A protein and the small-molecule ligand that binds it are described below.
Small molecule (SMILES): CC(=O)N[C@@H]1[C@@H](O)[C@H](O)[C@@H](CO)O[C@H]1O

Binding-site contacts:
Ligand atom O5 contacts residue ASN87 of chain 56.D at 2.3 Å (h-bond).
Ligand atom O6 contacts residue SER89 of chain 56.D at 2.8 Å (h-bond).
Ligand atom C5 contacts residue ASN87 of chain 56.D at 3.7 Å.
Ligand atom O7 contacts residue ASN87 of chain 56.D at 4.1 Å.
Ligand atom C4 contacts residue LEU151 of chain 56.D at 4.0 Å (hydrophobic).
Ligand atom C3 contacts residue LEU151 of chain 56.D at 4.2 Å (hydrophobic).
Ligand atom C6 contacts residue LEU91 of chain 56.D at 4.2 Å (hydrophobic).
Ligand atom C6 contacts residue SER89 of chain 56.D at 3.6 Å.
Ligand atom N2 contacts residue ILE155 of chain 56.D at 4.1 Å.
Ligand atom C2 contacts residue ASN87 of chain 56.D at 2.4 Å.
Ligand atom C3 contacts residue ASN87 of chain 56.D at 3.8 Å.
Ligand atom N2 contacts residue ASN87 of chain 56.D at 2.9 Å (h-bond).
Ligand atom C7 contacts residue ILE155 of chain 56.D at 4.3 Å (hydrophobic).
Ligand atom C1 contacts residue ASN87 of chain 56.D at 1.4 Å.
Ligand atom C8 contacts residue ILE155 of chain 56.D at 3.7 Å (hydrophobic).
Ligand atom C4 contacts residue ASN87 of chain 56.D at 4.2 Å.
Ligand atom O6 contacts residue LEU151 of chain 56.D at 3.4 Å.
Ligand atom C5 contacts residue SER89 of chain 56.D at 3.3 Å.
Ligand atom C1 contacts residue SER89 of chain 56.D at 3.3 Å.
Ligand atom C7 contacts residue ASN87 of chain 56.D at 3.8 Å.
Ligand atom C5 contacts residue LEU151 of chain 56.D at 3.8 Å (hydrophobic).
Ligand atom O5 contacts residue SER89 of chain 56.D at 2.8 Å (h-bond).
Ligand atom O4 contacts residue LEU151 of chain 56.D at 3.3 Å.
Ligand atom O6 contacts residue LEU91 of chain 56.D at 4.0 Å.
Ligand atom C6 contacts residue LEU151 of chain 56.D at 3.7 Å (hydrophobic).

Sequence of chain 56.D:
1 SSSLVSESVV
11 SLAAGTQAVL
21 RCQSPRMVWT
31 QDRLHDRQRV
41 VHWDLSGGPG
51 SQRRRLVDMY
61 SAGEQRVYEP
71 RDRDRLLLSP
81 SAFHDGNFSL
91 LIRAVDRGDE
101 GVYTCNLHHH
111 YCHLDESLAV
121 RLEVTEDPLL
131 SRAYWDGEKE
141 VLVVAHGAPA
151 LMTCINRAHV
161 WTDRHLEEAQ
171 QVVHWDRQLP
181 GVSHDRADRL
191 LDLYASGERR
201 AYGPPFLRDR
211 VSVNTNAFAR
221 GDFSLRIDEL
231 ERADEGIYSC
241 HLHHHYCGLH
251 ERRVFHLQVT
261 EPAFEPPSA